A protein and the small-molecule ligand that binds it are described below.
Small molecule (SMILES): O=C(O)CC[C@@H](NCC(=O)[C@H](O)[C@H](O)[C@@H](O)CO)C(=O)O

Binding-site contacts:
Ligand atom CB contacts residue ASP252 of chain 1.D at 3.2 Å.
Ligand atom CG contacts residue ASP252 of chain 1.D at 3.4 Å.
Ligand atom CAK contacts residue TRP226 of chain 1.D at 3.5 Å (hydrophobic).
Ligand atom OAC contacts residue ASP83 of chain 1.D at 3.5 Å (salt-bridge).
Ligand atom C contacts residue ARG229 of chain 1.D at 3.5 Å.
Ligand atom OAC contacts residue TRP156 of chain 1.D at 3.6 Å.
Ligand atom O contacts residue TRP226 of chain 1.D at 3.6 Å.
Ligand atom CAF contacts residue ASP83 of chain 1.D at 3.6 Å.
Ligand atom OXT contacts residue ARG229 of chain 1.D at 2.7 Å (salt-bridge).
Ligand atom OAB contacts residue ILE79 of chain 1.D at 3.5 Å.
Ligand atom OE2 contacts residue SER119 of chain 1.D at 2.7 Å (h-bond).
Ligand atom CD contacts residue ASP252 of chain 1.D at 3.5 Å.
Ligand atom OAE contacts residue ASP252 of chain 1.D at 2.8 Å (salt-bridge).
Ligand atom CD contacts residue THR288 of chain 1.D at 3.7 Å.
Ligand atom O contacts residue TRP32 of chain 1.D at 3.4 Å.
Ligand atom CAG contacts residue GLN58 of chain 1.D at 3.3 Å.
Ligand atom CA contacts residue TRP226 of chain 1.D at 3.6 Å (hydrophobic).
Ligand atom OXT contacts residue TRP226 of chain 1.D at 3.4 Å.
Ligand atom OAM contacts residue GLY80 of chain 1.D at 3.5 Å (h-bond).
Ligand atom CD contacts residue SER119 of chain 1.D at 3.6 Å.
Ligand atom CG contacts residue TRP32 of chain 1.D at 3.5 Å (hydrophobic).
Ligand atom OAM contacts residue GLN78 of chain 1.D at 3.4 Å (h-bond).
Ligand atom C contacts residue TRP226 of chain 1.D at 3.3 Å (hydrophobic).
Ligand atom CAJ contacts residue ASP252 of chain 1.D at 3.6 Å.
Ligand atom OE2 contacts residue TYR121 of chain 1.D at 3.4 Å.
Ligand atom CD contacts residue TRP32 of chain 1.D at 3.6 Å (hydrophobic).
Ligand atom OE2 contacts residue TRP32 of chain 1.D at 3.3 Å.
Ligand atom OE2 contacts residue ASP252 of chain 1.D at 2.8 Å (salt-bridge).
Ligand atom O contacts residue ARG229 of chain 1.D at 2.8 Å (salt-bridge).
Ligand atom CA contacts residue ASP252 of chain 1.D at 3.6 Å.
Ligand atom O contacts residue SER28 of chain 1.D at 3.0 Å (h-bond).
Ligand atom OAC contacts residue GLN58 of chain 1.D at 3.2 Å (h-bond).
Ligand atom N contacts residue ASP252 of chain 1.D at 2.8 Å (salt-bridge).
Ligand atom OAM contacts residue ILE79 of chain 1.D at 3.5 Å.
Ligand atom OAE contacts residue TYR121 of chain 1.D at 3.1 Å (h-bond).
Ligand atom OAB contacts residue GLY80 of chain 1.D at 3.3 Å (h-bond).
Ligand atom OE1 contacts residue THR288 of chain 1.D at 2.7 Å (h-bond).
Ligand atom OE1 contacts residue TYR121 of chain 1.D at 3.7 Å.
Ligand atom OAB contacts residue ASP83 of chain 1.D at 2.7 Å (salt-bridge).
Ligand atom CB contacts residue TYR121 of chain 1.D at 3.5 Å (hydrophobic).

Sequence of chain 1.D:
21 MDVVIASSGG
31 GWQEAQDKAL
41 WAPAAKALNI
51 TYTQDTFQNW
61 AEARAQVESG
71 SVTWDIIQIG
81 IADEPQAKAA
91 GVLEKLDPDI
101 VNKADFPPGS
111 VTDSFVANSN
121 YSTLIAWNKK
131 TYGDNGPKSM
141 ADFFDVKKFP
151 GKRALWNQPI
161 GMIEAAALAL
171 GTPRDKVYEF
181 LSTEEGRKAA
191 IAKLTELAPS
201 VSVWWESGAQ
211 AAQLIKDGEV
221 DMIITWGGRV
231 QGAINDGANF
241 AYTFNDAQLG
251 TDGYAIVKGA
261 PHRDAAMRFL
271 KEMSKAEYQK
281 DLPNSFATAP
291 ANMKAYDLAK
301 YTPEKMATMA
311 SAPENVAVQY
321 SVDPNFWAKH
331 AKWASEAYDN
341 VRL